Binding-site contacts:
Ligand atom CAL contacts residue PO41 of chain 1.G at 3.7 Å.
Ligand atom OAH contacts residue PO41 of chain 1.G at 3.1 Å (h-bond).
Ligand atom OAF contacts residue THR138 of chain 1.A at 3.3 Å (h-bond).
Ligand atom O6 contacts residue ILE135 of chain 1.A at 3.7 Å.
Ligand atom PBC contacts residue GLY139 of chain 1.A at 3.5 Å.
Ligand atom C4 contacts residue PHE186 of chain 1.A at 3.5 Å (hydrophobic).
Ligand atom OAC contacts residue ASP137 of chain 1.A at 3.3 Å.
Ligand atom C5 contacts residue PHE186 of chain 1.A at 3.5 Å (hydrophobic).
Ligand atom O6 contacts residue LYS165 of chain 1.A at 3.0 Å (salt-bridge).
Ligand atom N2 contacts residue VAL187 of chain 1.A at 3.0 Å (h-bond).
Ligand atom PBC contacts residue THR138 of chain 1.A at 3.2 Å.
Ligand atom CAN contacts residue PO41 of chain 1.G at 3.4 Å.
Ligand atom OAU contacts residue MG1 of chain 1.F at 3.7 Å.
Ligand atom O6 contacts residue LYS185 of chain 1.A at 3.4 Å (salt-bridge).
Ligand atom O6 contacts residue VAL187 of chain 1.A at 3.0 Å (h-bond).
Ligand atom C2 contacts residue PHE186 of chain 1.A at 3.4 Å (hydrophobic).
Ligand atom OAH contacts residue ASP193 of chain 1.A at 3.4 Å (salt-bridge).
Ligand atom OAF contacts residue LYS140 of chain 1.A at 3.5 Å (salt-bridge).
Ligand atom O6 contacts residue PHE186 of chain 1.A at 3.4 Å.
Ligand atom N2 contacts residue PHE186 of chain 1.A at 3.7 Å.
Ligand atom OAC contacts residue GLY139 of chain 1.A at 3.6 Å.
Ligand atom OAE contacts residue ASP137 of chain 1.A at 2.8 Å (salt-bridge).
Ligand atom PBD contacts residue PO41 of chain 1.G at 3.5 Å.
Ligand atom BR8 contacts residue ASP137 of chain 1.A at 3.2 Å.
Ligand atom OAE contacts residue THR138 of chain 1.A at 3.0 Å (h-bond).
Ligand atom N3 contacts residue PHE186 of chain 1.A at 3.5 Å.
Ligand atom C6 contacts residue VAL187 of chain 1.A at 3.6 Å (hydrophobic).
Ligand atom CAQ contacts residue PO41 of chain 1.G at 3.0 Å.
Ligand atom OAD contacts residue PO41 of chain 1.G at 3.6 Å (h-bond).
Ligand atom N2 contacts residue ASP193 of chain 1.A at 2.7 Å (salt-bridge).
Ligand atom OAF contacts residue THR141 of chain 1.A at 2.5 Å (h-bond).
Ligand atom C6 contacts residue PHE186 of chain 1.A at 3.5 Å (hydrophobic).
Ligand atom N2 contacts residue LEU192 of chain 1.A at 3.6 Å.
Ligand atom C2 contacts residue VAL187 of chain 1.A at 3.3 Å (hydrophobic).
Ligand atom CAK contacts residue THR141 of chain 1.A at 3.5 Å.
Ligand atom N1 contacts residue VAL187 of chain 1.A at 2.6 Å (h-bond).
Ligand atom OAE contacts residue GLY139 of chain 1.A at 2.6 Å (h-bond).
Ligand atom N1 contacts residue PHE186 of chain 1.A at 3.5 Å.
Ligand atom OAC contacts residue THR138 of chain 1.A at 2.3 Å (h-bond).
Ligand atom N7 contacts residue LYS165 of chain 1.A at 3.1 Å (salt-bridge).

Sequence of chain 1.A:
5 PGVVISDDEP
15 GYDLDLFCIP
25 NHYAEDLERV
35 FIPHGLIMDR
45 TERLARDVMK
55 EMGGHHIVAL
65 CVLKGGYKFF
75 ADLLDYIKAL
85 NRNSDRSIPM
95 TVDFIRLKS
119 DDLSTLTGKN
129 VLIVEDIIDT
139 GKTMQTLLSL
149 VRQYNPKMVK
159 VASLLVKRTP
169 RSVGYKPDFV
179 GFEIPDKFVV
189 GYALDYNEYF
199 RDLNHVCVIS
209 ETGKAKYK

The protein below binds the small molecule below.
Small molecule (SMILES): Nc1nc2c(nc(Br)n2CCN(/C=C/P(=O)(O)O)CCO/C=C/P(=O)(O)O)c(=O)[nH]1